The small molecule below binds the protein below.
Small molecule (SMILES): COc1ccccc1C(=O)Nc1cc2c(cc1N1CCCC1)n(C)c(=O)n2C

Binding-site contacts:
Ligand atom OAU contacts residue VAL38 of chain 1.A at 3.7 Å.
Ligand atom CAW contacts residue GLU37 of chain 1.A at 3.5 Å.
Ligand atom CAD contacts residue VAL33 of chain 1.A at 3.9 Å (hydrophobic).
Ligand atom CAL contacts residue ILE28 of chain 1.A at 3.5 Å (hydrophobic).
Ligand atom OBA contacts residue PRO34 of chain 1.A at 3.5 Å.
Ligand atom CAI contacts residue PHE90 of chain 1.A at 3.5 Å (hydrophobic).
Ligand atom CAB contacts residue PHE90 of chain 1.A at 3.8 Å (hydrophobic).
Ligand atom CAY contacts residue GLU37 of chain 1.A at 3.9 Å.
Ligand atom NAG contacts residue PRO34 of chain 1.A at 3.5 Å.
Ligand atom CAS contacts residue PRO34 of chain 1.A at 4.0 Å (hydrophobic).
Ligand atom CAP contacts residue GLU31 of chain 1.A at 3.5 Å.
Ligand atom CAL contacts residue PHE29 of chain 1.A at 3.8 Å (hydrophobic).
Ligand atom CAI contacts residue ASN84 of chain 1.A at 3.9 Å.
Ligand atom CAM contacts residue TYR83 of chain 1.A at 3.8 Å (hydrophobic).
Ligand atom CAA contacts residue PRO34 of chain 1.A at 3.7 Å (hydrophobic).
Ligand atom CAC contacts residue VAL33 of chain 1.A at 3.7 Å (hydrophobic).
Ligand atom CAQ contacts residue ASN27 of chain 1.A at 3.9 Å.
Ligand atom NAJ contacts residue PHE90 of chain 1.A at 3.4 Å.
Ligand atom CBB contacts residue PRO34 of chain 1.A at 4.0 Å (hydrophobic).
Ligand atom OAK contacts residue PHE90 of chain 1.A at 3.9 Å.
Ligand atom CAI contacts residue VAL33 of chain 1.A at 3.8 Å (hydrophobic).
Ligand atom NAN contacts residue PRO34 of chain 1.A at 3.9 Å.
Ligand atom CAE contacts residue VAL38 of chain 1.A at 3.9 Å (hydrophobic).
Ligand atom OAK contacts residue ASN84 of chain 1.A at 2.9 Å (h-bond).
Ligand atom CAM contacts residue PHE90 of chain 1.A at 4.0 Å (hydrophobic).
Ligand atom CAF contacts residue PRO34 of chain 1.A at 3.6 Å (hydrophobic).
Ligand atom CAB contacts residue ILE28 of chain 1.A at 3.4 Å (hydrophobic).
Ligand atom CAO contacts residue GLU31 of chain 1.A at 3.9 Å.
Ligand atom OAK contacts residue CYS80 of chain 1.A at 3.8 Å.
Ligand atom CAC contacts residue PHE90 of chain 1.A at 3.3 Å (hydrophobic).
Ligand atom NAH contacts residue VAL33 of chain 1.A at 3.4 Å.
Ligand atom CAD contacts residue PHE90 of chain 1.A at 3.2 Å (hydrophobic).
Ligand atom CAO contacts residue ILE28 of chain 1.A at 3.7 Å (hydrophobic).
Ligand atom NAH contacts residue PHE90 of chain 1.A at 3.5 Å.
Ligand atom CAE contacts residue PHE90 of chain 1.A at 3.5 Å (hydrophobic).
Ligand atom CAT contacts residue GLU37 of chain 1.A at 3.8 Å.
Ligand atom CAL contacts residue VAL33 of chain 1.A at 3.7 Å (hydrophobic).
Ligand atom CAM contacts residue ASN84 of chain 1.A at 3.6 Å.
Ligand atom CAX contacts residue GLU37 of chain 1.A at 3.6 Å.
Ligand atom CAV contacts residue GLU37 of chain 1.A at 3.6 Å.

Sequence of chain 1.A:
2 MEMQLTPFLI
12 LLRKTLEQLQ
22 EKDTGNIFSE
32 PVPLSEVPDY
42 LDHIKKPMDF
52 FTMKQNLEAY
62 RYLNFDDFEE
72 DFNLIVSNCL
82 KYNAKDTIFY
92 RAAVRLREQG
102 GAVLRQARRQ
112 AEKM